Sequence of chain 1.A:
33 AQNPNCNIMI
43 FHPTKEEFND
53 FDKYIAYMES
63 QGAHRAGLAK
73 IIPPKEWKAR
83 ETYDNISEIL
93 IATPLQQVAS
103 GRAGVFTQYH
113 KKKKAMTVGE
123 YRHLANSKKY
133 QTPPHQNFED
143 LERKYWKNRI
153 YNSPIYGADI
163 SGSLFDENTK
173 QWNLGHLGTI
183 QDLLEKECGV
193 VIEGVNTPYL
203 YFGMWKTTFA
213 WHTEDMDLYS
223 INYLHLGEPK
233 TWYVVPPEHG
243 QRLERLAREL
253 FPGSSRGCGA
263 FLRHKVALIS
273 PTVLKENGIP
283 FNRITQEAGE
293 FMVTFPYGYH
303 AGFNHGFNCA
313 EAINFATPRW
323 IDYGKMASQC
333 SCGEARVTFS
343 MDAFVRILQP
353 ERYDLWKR

Binding-site contacts:
Ligand atom C1 contacts residue GLU278 of chain 1.A at 4.4 Å.
Ligand atom N9 contacts residue ARG104 of chain 1.A at 0.7 Å (salt-bridge).
Ligand atom C4 contacts residue GLU278 of chain 1.A at 4.5 Å.
Ligand atom O7 contacts residue LEU252 of chain 1.A at 4.3 Å.
Ligand atom O11 contacts residue VAL107 of chain 1.A at 4.0 Å.
Ligand atom C1 contacts residue ARG104 of chain 1.A at 3.2 Å.
Ligand atom C4 contacts residue VAL107 of chain 1.A at 4.1 Å (hydrophobic).
Ligand atom O8 contacts residue ASN279 of chain 1.A at 3.5 Å (h-bond).
Ligand atom O7 contacts residue ASN279 of chain 1.A at 3.0 Å (h-bond).
Ligand atom C2 contacts residue VAL275 of chain 1.A at 3.8 Å (hydrophobic).
Ligand atom N9 contacts residue VAL275 of chain 1.A at 4.1 Å.
Ligand atom C5 contacts residue ARG104 of chain 1.A at 0.9 Å.
Ligand atom C3 contacts residue GLU278 of chain 1.A at 3.1 Å.
Ligand atom O7 contacts residue VAL275 of chain 1.A at 4.5 Å.
Ligand atom O10 contacts residue ARG104 of chain 1.A at 1.3 Å (salt-bridge).
Ligand atom O11 contacts residue ARG104 of chain 1.A at 0.8 Å.
Ligand atom C5 contacts residue LEU252 of chain 1.A at 4.3 Å (hydrophobic).
Ligand atom O10 contacts residue VAL275 of chain 1.A at 3.9 Å.
Ligand atom C3 contacts residue VAL275 of chain 1.A at 3.5 Å (hydrophobic).
Ligand atom C2 contacts residue ASN279 of chain 1.A at 4.0 Å.
Ligand atom C6 contacts residue ARG104 of chain 1.A at 2.2 Å.
Ligand atom C4 contacts residue VAL275 of chain 1.A at 3.9 Å (hydrophobic).
Ligand atom C1 contacts residue VAL275 of chain 1.A at 4.0 Å (hydrophobic).
Ligand atom C2 contacts residue GLU278 of chain 1.A at 3.1 Å.
Ligand atom C6 contacts residue VAL275 of chain 1.A at 4.5 Å (hydrophobic).
Ligand atom O7 contacts residue ARG104 of chain 1.A at 4.5 Å.
Ligand atom N9 contacts residue VAL107 of chain 1.A at 4.2 Å.
Ligand atom C2 contacts residue ARG104 of chain 1.A at 3.4 Å.
Ligand atom C1 contacts residue LEU252 of chain 1.A at 4.3 Å (hydrophobic).
Ligand atom C3 contacts residue ARG104 of chain 1.A at 2.8 Å.
Ligand atom C1 contacts residue ASN279 of chain 1.A at 3.8 Å.
Ligand atom C6 contacts residue LEU252 of chain 1.A at 3.6 Å (hydrophobic).
Ligand atom C5 contacts residue VAL107 of chain 1.A at 3.9 Å (hydrophobic).
Ligand atom C4 contacts residue ARG104 of chain 1.A at 1.5 Å.
Ligand atom O8 contacts residue GLU278 of chain 1.A at 2.2 Å (salt-bridge).
Ligand atom O8 contacts residue VAL275 of chain 1.A at 4.0 Å.

A small-molecule ligand and the protein it binds are described below.
Small molecule (SMILES): O=[N+]([O-])c1ccc(O)c(O)c1